This small molecule binds to this protein.
Small molecule (SMILES): COC(=O)C[C@@H](C)c1n[nH]c2nc(N)[nH]c(=O)c2c1=O

Sequence of chain 2.B:
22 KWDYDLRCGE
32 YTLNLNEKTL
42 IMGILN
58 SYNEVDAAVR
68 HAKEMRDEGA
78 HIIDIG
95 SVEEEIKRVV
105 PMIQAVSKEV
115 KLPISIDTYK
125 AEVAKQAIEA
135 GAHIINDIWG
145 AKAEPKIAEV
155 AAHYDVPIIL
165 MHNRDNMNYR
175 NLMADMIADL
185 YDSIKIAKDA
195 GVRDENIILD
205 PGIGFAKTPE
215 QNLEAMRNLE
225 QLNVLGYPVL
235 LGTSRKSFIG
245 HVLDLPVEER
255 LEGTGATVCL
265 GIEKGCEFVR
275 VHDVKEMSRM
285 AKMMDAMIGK

Binding-site contacts:
Ligand atom N1 contacts residue ILE163 of chain 2.B at 3.6 Å.
Ligand atom N1 contacts residue ASP204 of chain 2.B at 3.0 Å (salt-bridge).
Ligand atom C2 contacts residue ASP204 of chain 2.B at 4.0 Å.
Ligand atom N2 contacts residue ILE142 of chain 2.B at 3.5 Å.
Ligand atom C7 contacts residue PHE209 of chain 2.B at 3.4 Å (hydrophobic).
Ligand atom N3 contacts residue ARG274 of chain 2.B at 3.5 Å (salt-bridge).
Ligand atom O2 contacts residue ARG274 of chain 2.B at 3.1 Å (salt-bridge).
Ligand atom C1 contacts residue PHE209 of chain 2.B at 3.9 Å (hydrophobic).
Ligand atom N2 contacts residue ARG274 of chain 2.B at 3.9 Å.
Ligand atom O4 contacts residue ARG274 of chain 2.B at 3.8 Å.
Ligand atom O1 contacts residue PHE209 of chain 2.B at 3.6 Å.
Ligand atom C2 contacts residue PHE209 of chain 2.B at 4.0 Å (hydrophobic).
Ligand atom O3 contacts residue ARG274 of chain 2.B at 3.3 Å (salt-bridge).
Ligand atom C3 contacts residue ARG274 of chain 2.B at 3.2 Å.
Ligand atom N4 contacts residue ARG274 of chain 2.B at 3.6 Å (salt-bridge).
Ligand atom N1 contacts residue LEU234 of chain 2.B at 4.0 Å.
Ligand atom O1 contacts residue GLY236 of chain 2.B at 3.2 Å (h-bond).
Ligand atom C4 contacts residue ARG274 of chain 2.B at 3.8 Å.
Ligand atom N4 contacts residue ILE142 of chain 2.B at 3.3 Å.
Ligand atom C6 contacts residue ILE142 of chain 2.B at 3.4 Å (hydrophobic).
Ligand atom C4 contacts residue PHE209 of chain 2.B at 3.8 Å (hydrophobic).
Ligand atom N3 contacts residue ASP121 of chain 2.B at 3.2 Å (salt-bridge).
Ligand atom N1 contacts residue ASN140 of chain 2.B at 2.6 Å (h-bond).
Ligand atom C9 contacts residue MET165 of chain 2.B at 4.0 Å (hydrophobic).
Ligand atom N3 contacts residue ILE142 of chain 2.B at 3.9 Å.
Ligand atom N4 contacts residue ASP121 of chain 2.B at 2.9 Å (salt-bridge).
Ligand atom O1 contacts residue LYS240 of chain 2.B at 3.5 Å.
Ligand atom C9 contacts residue ASN140 of chain 2.B at 3.6 Å.
Ligand atom C6 contacts residue ARG274 of chain 2.B at 3.7 Å.
Ligand atom C10 contacts residue PHE209 of chain 2.B at 3.7 Å (hydrophobic).
Ligand atom C5 contacts residue ARG274 of chain 2.B at 3.5 Å.
Ligand atom N5 contacts residue MET165 of chain 2.B at 3.6 Å.
Ligand atom O4 contacts residue PHE209 of chain 2.B at 3.3 Å.
Ligand atom C2 contacts residue MET165 of chain 2.B at 3.8 Å (hydrophobic).
Ligand atom C1 contacts residue ARG274 of chain 2.B at 3.6 Å.
Ligand atom N5 contacts residue ASP204 of chain 2.B at 2.8 Å (salt-bridge).
Ligand atom C7 contacts residue ARG274 of chain 2.B at 3.5 Å.
Ligand atom C9 contacts residue ASP204 of chain 2.B at 3.3 Å.
Ligand atom O4 contacts residue LYS240 of chain 2.B at 2.8 Å (salt-bridge).
Ligand atom N2 contacts residue ASN140 of chain 2.B at 3.2 Å (h-bond).